Binding-site contacts:
Ligand atom C1 contacts residue TRP317 of chain 1.A at 3.6 Å (hydrophobic).
Ligand atom C3 contacts residue PRO382 of chain 1.A at 4.1 Å (hydrophobic).
Ligand atom O2 contacts residue GLN226 of chain 1.A at 3.9 Å.
Ligand atom O2 contacts residue TRP317 of chain 1.A at 3.6 Å.
Ligand atom O3 contacts residue GLN226 of chain 1.A at 4.2 Å.
Ligand atom O6 contacts residue PRO382 of chain 1.A at 3.8 Å.
Ligand atom O6 contacts residue GLU384 of chain 1.A at 3.7 Å.
Ligand atom O4 contacts residue LYS151 of chain 1.A at 2.7 Å (salt-bridge).
Ligand atom C4 contacts residue LYS151 of chain 1.A at 3.6 Å.
Ligand atom O1 contacts residue GLN226 of chain 1.A at 3.5 Å (h-bond).
Ligand atom C3 contacts residue GLN226 of chain 1.A at 4.2 Å.
Ligand atom C1 contacts residue TRP317 of chain 1.A at 3.4 Å (hydrophobic).
Ligand atom O6 contacts residue VAL383 of chain 1.A at 3.5 Å.
Ligand atom O2 contacts residue GLN226 of chain 1.A at 2.9 Å (h-bond).
Ligand atom O3 contacts residue PRO382 of chain 1.A at 3.6 Å.
Ligand atom C6 contacts residue TYR386 of chain 1.A at 3.8 Å (hydrophobic).
Ligand atom C6 contacts residue GLU384 of chain 1.A at 4.3 Å.
Ligand atom C5 contacts residue TRP317 of chain 1.A at 4.2 Å (hydrophobic).
Ligand atom C2 contacts residue TRP317 of chain 1.A at 3.6 Å (hydrophobic).
Ligand atom C2 contacts residue TRP317 of chain 1.A at 4.2 Å (hydrophobic).
Ligand atom O6 contacts residue TRP317 of chain 1.A at 3.8 Å.
Ligand atom C2 contacts residue GLN226 of chain 1.A at 4.0 Å.
Ligand atom C1 contacts residue GLN226 of chain 1.A at 4.2 Å.
Ligand atom O5 contacts residue TRP317 of chain 1.A at 3.3 Å.
Ligand atom C3 contacts residue LYS151 of chain 1.A at 4.3 Å.
Ligand atom O6 contacts residue TYR386 of chain 1.A at 4.3 Å.
Ligand atom O1 contacts residue PRO228 of chain 1.A at 4.3 Å.
Ligand atom C2 contacts residue PRO382 of chain 1.A at 4.0 Å (hydrophobic).
Ligand atom O3 contacts residue GLN226 of chain 1.A at 4.4 Å.
Ligand atom C6 contacts residue TRP317 of chain 1.A at 4.1 Å (hydrophobic).
Ligand atom O3 contacts residue LYS151 of chain 1.A at 3.3 Å.
Ligand atom C4 contacts residue PRO382 of chain 1.A at 4.0 Å (hydrophobic).
Ligand atom O5 contacts residue TRP317 of chain 1.A at 3.8 Å.

The protein below binds the small molecule below.
Small molecule (SMILES): OC[C@H]1O[C@@](CO)(O[C@H]2O[C@H](CO)[C@@H](O)[C@H](O)[C@H]2O)[C@@H](O)[C@@H]1O

Sequence of chain 1.A:
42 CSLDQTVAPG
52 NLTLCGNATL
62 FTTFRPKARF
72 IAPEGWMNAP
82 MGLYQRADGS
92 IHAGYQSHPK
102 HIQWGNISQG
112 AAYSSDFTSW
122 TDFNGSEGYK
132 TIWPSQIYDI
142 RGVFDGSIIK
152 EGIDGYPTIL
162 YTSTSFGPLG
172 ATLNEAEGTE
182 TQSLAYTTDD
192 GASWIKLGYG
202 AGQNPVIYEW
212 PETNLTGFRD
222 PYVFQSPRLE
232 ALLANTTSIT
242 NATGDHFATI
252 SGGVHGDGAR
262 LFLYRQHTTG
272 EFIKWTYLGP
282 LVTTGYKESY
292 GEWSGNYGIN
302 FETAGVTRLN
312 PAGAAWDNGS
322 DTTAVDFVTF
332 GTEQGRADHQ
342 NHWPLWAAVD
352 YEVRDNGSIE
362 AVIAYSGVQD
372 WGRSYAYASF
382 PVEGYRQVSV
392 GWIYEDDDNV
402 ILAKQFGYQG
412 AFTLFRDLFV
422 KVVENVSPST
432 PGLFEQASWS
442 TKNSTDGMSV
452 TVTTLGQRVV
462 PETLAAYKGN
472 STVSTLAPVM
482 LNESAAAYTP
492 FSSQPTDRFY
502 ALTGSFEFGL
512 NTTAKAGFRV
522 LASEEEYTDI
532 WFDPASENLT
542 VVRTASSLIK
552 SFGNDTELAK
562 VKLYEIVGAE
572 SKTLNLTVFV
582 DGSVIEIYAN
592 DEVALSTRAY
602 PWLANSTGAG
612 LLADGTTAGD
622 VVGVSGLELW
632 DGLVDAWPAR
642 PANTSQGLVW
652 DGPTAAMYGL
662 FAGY